The protein below binds the small molecule below.
Small molecule (SMILES): O=C/C=C/C=C(/O)C(=O)O

Binding-site contacts:
Ligand atom CA5 contacts residue PHE470 of chain 1.A at 4.3 Å (hydrophobic).
Ligand atom CA6 contacts residue CYS302 of chain 1.A at 3.2 Å (hydrophobic).
Ligand atom CA1 contacts residue LEU174 of chain 1.A at 4.2 Å (hydrophobic).
Ligand atom CA6 contacts residue NAD1 of chain 1.E at 3.1 Å.
Ligand atom CA5 contacts residue NAD1 of chain 1.E at 4.2 Å.
Ligand atom OA3 contacts residue TYR462 of chain 1.A at 2.7 Å (h-bond).
Ligand atom OA3 contacts residue ARG120 of chain 1.A at 2.5 Å (salt-bridge).
Ligand atom OA4 contacts residue NAD1 of chain 1.E at 3.1 Å (h-bond).
Ligand atom CA2 contacts residue LEU173 of chain 1.A at 3.8 Å (hydrophobic).
Ligand atom OA1 contacts residue LEU173 of chain 1.A at 4.0 Å.
Ligand atom CA4 contacts residue LEU174 of chain 1.A at 3.7 Å (hydrophobic).
Ligand atom OA3 contacts residue ARG464 of chain 1.A at 3.0 Å (salt-bridge).
Ligand atom CA1 contacts residue PHE470 of chain 1.A at 3.6 Å (hydrophobic).
Ligand atom CA5 contacts residue CYS302 of chain 1.A at 3.5 Å (hydrophobic).
Ligand atom OA1 contacts residue ARG120 of chain 1.A at 2.7 Å (salt-bridge).
Ligand atom CA2 contacts residue ARG120 of chain 1.A at 3.6 Å.
Ligand atom OA3 contacts residue LEU173 of chain 1.A at 4.0 Å.
Ligand atom OA1 contacts residue ARG464 of chain 1.A at 3.1 Å (salt-bridge).
Ligand atom OA2 contacts residue TRP177 of chain 1.A at 3.9 Å.
Ligand atom CA4 contacts residue TYR462 of chain 1.A at 4.1 Å (hydrophobic).
Ligand atom CA2 contacts residue TYR462 of chain 1.A at 3.1 Å (hydrophobic).
Ligand atom OA1 contacts residue PHE470 of chain 1.A at 4.2 Å.
Ligand atom CA2 contacts residue ARG464 of chain 1.A at 3.6 Å.
Ligand atom OA3 contacts residue PHE470 of chain 1.A at 4.0 Å.
Ligand atom CA5 contacts residue LEU174 of chain 1.A at 4.1 Å (hydrophobic).
Ligand atom CA3 contacts residue LEU173 of chain 1.A at 4.0 Å (hydrophobic).
Ligand atom OA2 contacts residue PHE470 of chain 1.A at 3.5 Å.
Ligand atom CA1 contacts residue LEU173 of chain 1.A at 4.0 Å (hydrophobic).
Ligand atom CA1 contacts residue ARG464 of chain 1.A at 3.7 Å.
Ligand atom CA4 contacts residue PHE470 of chain 1.A at 3.7 Å (hydrophobic).
Ligand atom OA1 contacts residue TRP177 of chain 1.A at 3.7 Å.
Ligand atom CA5 contacts residue LEU303 of chain 1.A at 4.1 Å (hydrophobic).
Ligand atom CA1 contacts residue ARG120 of chain 1.A at 3.7 Å.
Ligand atom CA3 contacts residue TYR462 of chain 1.A at 2.9 Å (hydrophobic).
Ligand atom OA4 contacts residue GLU268 of chain 1.A at 3.6 Å.
Ligand atom CA6 contacts residue LEU174 of chain 1.A at 3.8 Å (hydrophobic).
Ligand atom OA2 contacts residue LEU174 of chain 1.A at 3.6 Å.
Ligand atom CA2 contacts residue PHE470 of chain 1.A at 3.5 Å (hydrophobic).
Ligand atom OA4 contacts residue LEU174 of chain 1.A at 3.4 Å.
Ligand atom CA3 contacts residue PHE470 of chain 1.A at 3.6 Å (hydrophobic).

Sequence of chain 1.A:
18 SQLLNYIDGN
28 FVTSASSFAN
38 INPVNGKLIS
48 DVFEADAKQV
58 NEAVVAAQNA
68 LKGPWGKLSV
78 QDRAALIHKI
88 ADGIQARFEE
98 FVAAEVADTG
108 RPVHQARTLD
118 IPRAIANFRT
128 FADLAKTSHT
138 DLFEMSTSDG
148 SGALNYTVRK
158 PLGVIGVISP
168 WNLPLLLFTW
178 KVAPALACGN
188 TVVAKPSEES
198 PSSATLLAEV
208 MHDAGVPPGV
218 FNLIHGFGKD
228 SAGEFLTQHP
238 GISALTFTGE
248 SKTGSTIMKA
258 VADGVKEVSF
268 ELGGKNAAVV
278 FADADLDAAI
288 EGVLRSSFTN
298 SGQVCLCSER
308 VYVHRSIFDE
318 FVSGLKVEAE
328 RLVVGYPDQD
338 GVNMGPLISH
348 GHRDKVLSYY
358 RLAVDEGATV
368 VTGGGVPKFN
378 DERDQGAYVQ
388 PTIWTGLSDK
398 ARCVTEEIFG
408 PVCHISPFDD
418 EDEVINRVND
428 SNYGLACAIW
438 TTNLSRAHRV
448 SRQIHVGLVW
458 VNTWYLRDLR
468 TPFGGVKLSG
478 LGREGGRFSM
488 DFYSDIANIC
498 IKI